This small molecule binds to this protein.
Small molecule (SMILES): Cc1cn([C@H]2C[C@H](O[P](=O)(O)OC[C@H]3O[C@@H](n4ccc(N)nc4=O)C[C@@H]3O[P](=O)(O)OC[C@H]3O[C@@H](n4cnc5c(=O)nc(N)[nH]c54)C[C@@H]3O[P](=O)(O)OC[C@H]3O[C@@H](n4cnc5c(=O)nc(N)[nH]c54)C[C@@H]3O)[C@@H](CO[P](=O)(O)O[C@H]3C[C@H](n4cnc5c(=O)nc(N)[nH]c54)O[C@@H]3COP(=O)(O)O)O2)c(=O)[nH]c1=O

Binding-site contacts:
Ligand atom C5' contacts residue GLY66 of chain 1.A at 3.2 Å.
Ligand atom C5' contacts residue GLY68 of chain 1.A at 3.8 Å.
Ligand atom C4' contacts residue ACT1 of chain 1.G at 3.6 Å.
Ligand atom OP1 contacts residue NA1 of chain 1.F at 2.9 Å (h-bond).
Ligand atom C8 contacts residue LYS37 of chain 1.A at 3.8 Å.
Ligand atom OP2 contacts residue THR69 of chain 1.A at 3.7 Å.
Ligand atom P contacts residue ILE71 of chain 1.A at 3.9 Å.
Ligand atom N7 contacts residue LYS37 of chain 1.A at 3.8 Å.
Ligand atom OP2 contacts residue NA1 of chain 1.F at 3.7 Å.
Ligand atom P contacts residue LYS70 of chain 1.A at 3.8 Å.
Ligand atom P contacts residue GLY66 of chain 1.A at 3.7 Å.
Ligand atom OP1 contacts residue VAL67 of chain 1.A at 3.9 Å.
Ligand atom OP2 contacts residue LYS37 of chain 1.A at 2.2 Å (salt-bridge).
Ligand atom O5' contacts residue TYR41 of chain 1.A at 3.9 Å.
Ligand atom O3' contacts residue ILE71 of chain 1.A at 3.5 Å.
Ligand atom OP3 contacts residue LYS70 of chain 1.A at 3.7 Å.
Ligand atom OP1 contacts residue GLY66 of chain 1.A at 2.7 Å (h-bond).
Ligand atom OP1 contacts residue LYS70 of chain 1.A at 3.5 Å (salt-bridge).
Ligand atom O4' contacts residue ACT1 of chain 1.G at 3.6 Å (h-bond).
Ligand atom C4' contacts residue GLY66 of chain 1.A at 3.2 Å.
Ligand atom C3' contacts residue GLY66 of chain 1.A at 3.8 Å.
Ligand atom P contacts residue GLY68 of chain 1.A at 3.7 Å.
Ligand atom OP1 contacts residue LYS70 of chain 1.A at 2.7 Å (salt-bridge).
Ligand atom OP1 contacts residue THR69 of chain 1.A at 3.9 Å.
Ligand atom P contacts residue LYS37 of chain 1.A at 3.7 Å.
Ligand atom O4' contacts residue ALA40 of chain 1.A at 3.8 Å.
Ligand atom OP2 contacts residue VAL67 of chain 1.A at 3.5 Å (h-bond).
Ligand atom P contacts residue VAL67 of chain 1.A at 3.9 Å.
Ligand atom P contacts residue NA1 of chain 1.F at 3.7 Å.
Ligand atom P contacts residue LYS70 of chain 1.A at 3.7 Å.
Ligand atom OP2 contacts residue LYS70 of chain 1.A at 3.1 Å (salt-bridge).
Ligand atom OP2 contacts residue GLY68 of chain 1.A at 3.9 Å.
Ligand atom OP1 contacts residue ILE71 of chain 1.A at 3.0 Å (h-bond).
Ligand atom O3' contacts residue VAL67 of chain 1.A at 3.7 Å.
Ligand atom O5' contacts residue GLY68 of chain 1.A at 3.6 Å.
Ligand atom C5' contacts residue TYR41 of chain 1.A at 4.0 Å (hydrophobic).
Ligand atom OP1 contacts residue GLY68 of chain 1.A at 2.8 Å (h-bond).
Ligand atom OP1 contacts residue PRO65 of chain 1.A at 3.6 Å.
Ligand atom O3' contacts residue GLY66 of chain 1.A at 3.2 Å.
Ligand atom N3 contacts residue ALA40 of chain 1.A at 3.8 Å.

Sequence of chain 1.A:
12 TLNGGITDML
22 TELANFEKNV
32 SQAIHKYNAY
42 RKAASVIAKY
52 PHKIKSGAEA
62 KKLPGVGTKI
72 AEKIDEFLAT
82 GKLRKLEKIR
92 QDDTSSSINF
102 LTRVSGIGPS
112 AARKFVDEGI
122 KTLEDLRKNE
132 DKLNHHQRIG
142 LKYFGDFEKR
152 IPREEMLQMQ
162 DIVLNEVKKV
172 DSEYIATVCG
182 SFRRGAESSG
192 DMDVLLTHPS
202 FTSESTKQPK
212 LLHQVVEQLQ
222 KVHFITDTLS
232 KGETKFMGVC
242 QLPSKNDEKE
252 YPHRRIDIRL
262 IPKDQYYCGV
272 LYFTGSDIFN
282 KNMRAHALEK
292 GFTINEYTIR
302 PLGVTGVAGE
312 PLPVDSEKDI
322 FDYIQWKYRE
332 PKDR